Binding-site contacts:
Ligand atom O1B contacts residue TYR264 of chain 1.A at 3.2 Å (h-bond).
Ligand atom C3 contacts residue TYR322 of chain 1.A at 3.6 Å (hydrophobic).
Ligand atom C4 contacts residue ASP69 of chain 1.A at 3.8 Å.
Ligand atom O4 contacts residue GLU37 of chain 1.A at 3.5 Å (salt-bridge).
Ligand atom O9 contacts residue ARG143 of chain 1.A at 3.4 Å (salt-bridge).
Ligand atom C11 contacts residue ILE141 of chain 1.A at 4.0 Å (hydrophobic).
Ligand atom C2 contacts residue TYR322 of chain 1.A at 3.2 Å (hydrophobic).
Ligand atom C6 contacts residue GLU196 of chain 1.A at 4.0 Å.
Ligand atom O1A contacts residue TYR322 of chain 1.A at 3.7 Å.
Ligand atom O1B contacts residue TYR322 of chain 1.A at 3.6 Å.
Ligand atom O9 contacts residue ALA165 of chain 1.A at 3.5 Å.
Ligand atom C3 contacts residue ASP69 of chain 1.A at 3.2 Å.
Ligand atom C8 contacts residue ARG211 of chain 1.A at 3.3 Å.
Ligand atom C1 contacts residue TYR322 of chain 1.A at 3.2 Å (hydrophobic).
Ligand atom C6 contacts residue TYR322 of chain 1.A at 3.9 Å (hydrophobic).
Ligand atom C4 contacts residue GLU37 of chain 1.A at 3.9 Å.
Ligand atom C11 contacts residue SER98 of chain 1.A at 4.1 Å.
Ligand atom O8 contacts residue ARG211 of chain 1.A at 3.1 Å.
Ligand atom C8 contacts residue GLU195 of chain 1.A at 3.6 Å.
Ligand atom C10 contacts residue ARG70 of chain 1.A at 4.0 Å.
Ligand atom C1 contacts residue ARG288 of chain 1.A at 3.6 Å.
Ligand atom O6 contacts residue TYR322 of chain 1.A at 3.6 Å (h-bond).
Ligand atom O10 contacts residue ARG70 of chain 1.A at 2.7 Å (salt-bridge).
Ligand atom C9 contacts residue ARG211 of chain 1.A at 4.0 Å.
Ligand atom O1A contacts residue ARG288 of chain 1.A at 2.9 Å (salt-bridge).
Ligand atom C4 contacts residue TYR322 of chain 1.A at 4.0 Å (hydrophobic).
Ligand atom C9 contacts residue ALA165 of chain 1.A at 3.6 Å (hydrophobic).
Ligand atom O8 contacts residue GLU195 of chain 1.A at 2.8 Å (salt-bridge).
Ligand atom O1B contacts residue ARG211 of chain 1.A at 3.5 Å (salt-bridge).
Ligand atom O10 contacts residue ASP69 of chain 1.A at 3.6 Å.
Ligand atom C3 contacts residue GLU37 of chain 1.A at 3.6 Å.
Ligand atom C9 contacts residue GLU195 of chain 1.A at 3.4 Å.
Ligand atom O1A contacts residue ARG36 of chain 1.A at 3.1 Å (salt-bridge).
Ligand atom C3 contacts residue ARG36 of chain 1.A at 3.9 Å.
Ligand atom C11 contacts residue TRP97 of chain 1.A at 3.7 Å (hydrophobic).
Ligand atom O9 contacts residue GLU195 of chain 1.A at 2.5 Å (salt-bridge).
Ligand atom O6 contacts residue ARG211 of chain 1.A at 4.0 Å.
Ligand atom O1B contacts residue ARG288 of chain 1.A at 2.9 Å (salt-bridge).
Ligand atom O4 contacts residue ASP69 of chain 1.A at 3.4 Å (salt-bridge).
Ligand atom O8 contacts residue GLU196 of chain 1.A at 3.9 Å.

Sequence of chain 1.A:
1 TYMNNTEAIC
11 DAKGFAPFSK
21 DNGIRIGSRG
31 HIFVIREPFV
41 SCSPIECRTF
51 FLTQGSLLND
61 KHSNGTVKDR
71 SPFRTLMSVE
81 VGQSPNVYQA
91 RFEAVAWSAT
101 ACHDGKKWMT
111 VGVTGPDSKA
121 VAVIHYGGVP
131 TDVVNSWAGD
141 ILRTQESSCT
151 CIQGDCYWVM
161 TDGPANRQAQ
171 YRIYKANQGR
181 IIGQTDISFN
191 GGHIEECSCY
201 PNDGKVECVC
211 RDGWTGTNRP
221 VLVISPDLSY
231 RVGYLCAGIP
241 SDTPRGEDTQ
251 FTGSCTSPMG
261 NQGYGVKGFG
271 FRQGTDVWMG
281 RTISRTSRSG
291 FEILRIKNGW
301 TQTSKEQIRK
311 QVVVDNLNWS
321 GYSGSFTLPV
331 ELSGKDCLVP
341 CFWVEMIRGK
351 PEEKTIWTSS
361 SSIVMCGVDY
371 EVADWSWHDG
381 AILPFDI

The protein below binds the small molecule below.
Small molecule (SMILES): CC(=O)N[C@H]1[C@H]([C@H](O)[C@H](O)CO)OC(C(=O)O)=C[C@@H]1O